This small molecule binds to this protein.
Small molecule (SMILES): NCC(=O)O

Sequence of chain 1.A:
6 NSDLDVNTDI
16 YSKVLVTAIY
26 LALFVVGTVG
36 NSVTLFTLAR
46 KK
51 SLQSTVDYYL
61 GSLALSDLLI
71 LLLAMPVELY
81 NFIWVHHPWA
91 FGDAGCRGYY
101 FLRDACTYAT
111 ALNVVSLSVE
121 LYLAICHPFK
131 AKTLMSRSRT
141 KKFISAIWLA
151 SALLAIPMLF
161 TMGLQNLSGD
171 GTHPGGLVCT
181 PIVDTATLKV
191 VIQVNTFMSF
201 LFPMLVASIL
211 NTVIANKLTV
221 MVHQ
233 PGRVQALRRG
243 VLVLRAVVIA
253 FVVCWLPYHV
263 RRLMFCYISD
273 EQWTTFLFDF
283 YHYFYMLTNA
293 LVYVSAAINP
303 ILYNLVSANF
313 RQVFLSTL

Binding-site contacts:
Ligand atom C contacts residue PHE160 of chain 1.A at 4.5 Å (hydrophobic).
Ligand atom CA contacts residue GLY1 of chain 1.K at 4.3 Å.
Ligand atom O contacts residue PHE160 of chain 1.A at 3.3 Å.
Ligand atom OXT contacts residue THR187 of chain 1.A at 3.8 Å.
Ligand atom O contacts residue GLY1 of chain 1.K at 3.7 Å.
Ligand atom C contacts residue GLY1 of chain 1.K at 4.0 Å.
Ligand atom O contacts residue THR161 of chain 1.A at 4.4 Å.